Sequence of chain 1.C:
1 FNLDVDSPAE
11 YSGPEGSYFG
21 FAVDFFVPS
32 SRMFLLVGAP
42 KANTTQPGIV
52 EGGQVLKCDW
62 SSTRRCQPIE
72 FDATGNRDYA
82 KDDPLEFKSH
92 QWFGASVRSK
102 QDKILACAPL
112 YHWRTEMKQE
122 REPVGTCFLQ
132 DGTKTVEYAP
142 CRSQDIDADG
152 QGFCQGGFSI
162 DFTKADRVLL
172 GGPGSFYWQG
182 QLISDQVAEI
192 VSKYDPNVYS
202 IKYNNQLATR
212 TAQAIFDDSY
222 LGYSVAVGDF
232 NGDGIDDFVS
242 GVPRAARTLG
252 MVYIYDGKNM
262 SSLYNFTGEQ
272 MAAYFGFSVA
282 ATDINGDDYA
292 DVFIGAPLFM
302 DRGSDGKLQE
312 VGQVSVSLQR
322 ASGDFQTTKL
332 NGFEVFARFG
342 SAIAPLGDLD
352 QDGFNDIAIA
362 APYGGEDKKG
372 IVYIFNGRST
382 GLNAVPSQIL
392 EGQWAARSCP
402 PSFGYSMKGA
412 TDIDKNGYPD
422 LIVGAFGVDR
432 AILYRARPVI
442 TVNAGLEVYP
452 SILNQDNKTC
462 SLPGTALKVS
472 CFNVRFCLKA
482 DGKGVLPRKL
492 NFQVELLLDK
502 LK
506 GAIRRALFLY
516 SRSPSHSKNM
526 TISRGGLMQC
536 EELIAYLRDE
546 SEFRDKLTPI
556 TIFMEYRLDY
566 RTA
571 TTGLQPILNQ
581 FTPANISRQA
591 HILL

Binding-site contacts:
Ligand atom O2 contacts residue LYS330 of chain 1.C at 4.0 Å.
Ligand atom O4 contacts residue ASN332 of chain 1.C at 4.2 Å.
Ligand atom C6 contacts residue GLY385 of chain 1.D at 4.2 Å.
Ligand atom C4 contacts residue ASN387 of chain 1.D at 4.3 Å.
Ligand atom C3 contacts residue ASN332 of chain 1.C at 4.3 Å.
Ligand atom C3 contacts residue ASN387 of chain 1.D at 3.8 Å.
Ligand atom C2 contacts residue ASN387 of chain 1.D at 2.5 Å.
Ligand atom C3 contacts residue SER305 of chain 1.C at 4.3 Å.
Ligand atom C4 contacts residue SER305 of chain 1.C at 4.2 Å.
Ligand atom O7 contacts residue LEU388 of chain 1.D at 4.0 Å.
Ligand atom C4 contacts residue LYS330 of chain 1.C at 4.0 Å.
Ligand atom O5 contacts residue GLY385 of chain 1.D at 4.0 Å.
Ligand atom C8 contacts residue ASN387 of chain 1.D at 4.2 Å.
Ligand atom O5 contacts residue ASN387 of chain 1.D at 2.3 Å (h-bond).
Ligand atom N2 contacts residue SER305 of chain 1.C at 4.5 Å.
Ligand atom C6 contacts residue PRO424 of chain 1.D at 4.3 Å (hydrophobic).
Ligand atom C3 contacts residue LYS330 of chain 1.C at 3.6 Å.
Ligand atom C1 contacts residue ASN387 of chain 1.D at 1.4 Å.
Ligand atom C8 contacts residue HIS425 of chain 1.D at 4.3 Å.
Ligand atom C5 contacts residue SER305 of chain 1.C at 4.3 Å.
Ligand atom O3 contacts residue LEU331 of chain 1.C at 3.4 Å.
Ligand atom O3 contacts residue LYS330 of chain 1.C at 2.2 Å (salt-bridge).
Ligand atom O5 contacts residue SER305 of chain 1.C at 3.4 Å.
Ligand atom C1 contacts residue SER305 of chain 1.C at 3.7 Å.
Ligand atom C5 contacts residue ASN387 of chain 1.D at 3.6 Å.
Ligand atom N2 contacts residue ASN387 of chain 1.D at 2.9 Å (h-bond).
Ligand atom O7 contacts residue ASN387 of chain 1.D at 2.6 Å (h-bond).
Ligand atom O7 contacts residue SER305 of chain 1.C at 2.7 Å (h-bond).
Ligand atom C2 contacts residue LYS330 of chain 1.C at 4.4 Å.
Ligand atom C7 contacts residue ASN387 of chain 1.D at 3.0 Å.
Ligand atom C7 contacts residue SER305 of chain 1.C at 3.8 Å.
Ligand atom O3 contacts residue ASN332 of chain 1.C at 3.6 Å (h-bond).
Ligand atom O6 contacts residue PRO424 of chain 1.D at 3.4 Å.
Ligand atom C2 contacts residue SER305 of chain 1.C at 3.5 Å.
Ligand atom O4 contacts residue LYS330 of chain 1.C at 4.0 Å.

This protein binds this small molecule.
Small molecule (SMILES): CC(=O)N[C@H]1[C@H](O[C@H]2[C@H](O)[C@@H](NC(C)=O)CO[C@@H]2CO)O[C@H](CO)[C@@H](O[C@@H]2O[C@H](CO[C@H]3O[C@H](CO)[C@@H](O)[C@H](O)[C@@H]3O)[C@@H](O)[C@H](O)[C@@H]2O)[C@@H]1O

Sequence of chain 1.D:
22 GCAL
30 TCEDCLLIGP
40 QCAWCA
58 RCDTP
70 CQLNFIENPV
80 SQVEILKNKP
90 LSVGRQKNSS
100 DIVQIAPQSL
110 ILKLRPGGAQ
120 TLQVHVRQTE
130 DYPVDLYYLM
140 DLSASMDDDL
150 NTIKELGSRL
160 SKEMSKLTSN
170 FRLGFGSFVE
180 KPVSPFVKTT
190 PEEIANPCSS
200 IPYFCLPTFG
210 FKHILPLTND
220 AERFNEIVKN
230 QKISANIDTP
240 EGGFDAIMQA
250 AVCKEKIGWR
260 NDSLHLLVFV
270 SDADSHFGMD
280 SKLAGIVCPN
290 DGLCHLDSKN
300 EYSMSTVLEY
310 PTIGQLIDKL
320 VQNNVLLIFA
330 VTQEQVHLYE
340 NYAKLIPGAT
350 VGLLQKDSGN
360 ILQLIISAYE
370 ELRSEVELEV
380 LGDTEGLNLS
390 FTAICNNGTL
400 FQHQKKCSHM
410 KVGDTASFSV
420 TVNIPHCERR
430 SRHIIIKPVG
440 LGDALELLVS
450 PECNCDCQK